Binding-site contacts:
Ligand atom O7 contacts residue ASN335 of chain 1.C at 3.2 Å (h-bond).
Ligand atom C6 contacts residue ASN335 of chain 1.C at 4.5 Å.
Ligand atom C6 contacts residue SER337 of chain 1.C at 4.4 Å.
Ligand atom C1 contacts residue ASN335 of chain 1.C at 1.4 Å.
Ligand atom C8 contacts residue ASN335 of chain 1.C at 4.3 Å.
Ligand atom C4 contacts residue ASN335 of chain 1.C at 4.3 Å.
Ligand atom C1 contacts residue SER337 of chain 1.C at 4.0 Å.
Ligand atom O7 contacts residue ASN331 of chain 1.C at 3.9 Å.
Ligand atom N2 contacts residue ASN335 of chain 1.C at 2.9 Å (h-bond).
Ligand atom C7 contacts residue ASN335 of chain 1.C at 3.2 Å.
Ligand atom C5 contacts residue ASN335 of chain 1.C at 3.7 Å.
Ligand atom O6 contacts residue SER337 of chain 1.C at 3.9 Å.
Ligand atom C5 contacts residue SER337 of chain 1.C at 4.2 Å.
Ligand atom C2 contacts residue ASN335 of chain 1.C at 2.5 Å.
Ligand atom C1 contacts residue VAL336 of chain 1.C at 3.9 Å (hydrophobic).
Ligand atom O6 contacts residue ASN335 of chain 1.C at 3.8 Å.
Ligand atom O5 contacts residue ASN335 of chain 1.C at 2.4 Å (h-bond).
Ligand atom C8 contacts residue VAL336 of chain 1.C at 3.8 Å (hydrophobic).
Ligand atom C3 contacts residue ASN335 of chain 1.C at 3.8 Å.
Ligand atom C7 contacts residue VAL336 of chain 1.C at 4.2 Å (hydrophobic).
Ligand atom O5 contacts residue SER337 of chain 1.C at 4.1 Å.
Ligand atom N2 contacts residue VAL336 of chain 1.C at 3.9 Å.

This protein binds this small molecule.
Small molecule (SMILES): CC(=O)N[C@H]1[C@H](O[C@H]2[C@H](O)[C@@H](NC(C)=O)CO[C@@H]2CO)O[C@H](CO)[C@@H](O)[C@@H]1O

Sequence of chain 1.C:
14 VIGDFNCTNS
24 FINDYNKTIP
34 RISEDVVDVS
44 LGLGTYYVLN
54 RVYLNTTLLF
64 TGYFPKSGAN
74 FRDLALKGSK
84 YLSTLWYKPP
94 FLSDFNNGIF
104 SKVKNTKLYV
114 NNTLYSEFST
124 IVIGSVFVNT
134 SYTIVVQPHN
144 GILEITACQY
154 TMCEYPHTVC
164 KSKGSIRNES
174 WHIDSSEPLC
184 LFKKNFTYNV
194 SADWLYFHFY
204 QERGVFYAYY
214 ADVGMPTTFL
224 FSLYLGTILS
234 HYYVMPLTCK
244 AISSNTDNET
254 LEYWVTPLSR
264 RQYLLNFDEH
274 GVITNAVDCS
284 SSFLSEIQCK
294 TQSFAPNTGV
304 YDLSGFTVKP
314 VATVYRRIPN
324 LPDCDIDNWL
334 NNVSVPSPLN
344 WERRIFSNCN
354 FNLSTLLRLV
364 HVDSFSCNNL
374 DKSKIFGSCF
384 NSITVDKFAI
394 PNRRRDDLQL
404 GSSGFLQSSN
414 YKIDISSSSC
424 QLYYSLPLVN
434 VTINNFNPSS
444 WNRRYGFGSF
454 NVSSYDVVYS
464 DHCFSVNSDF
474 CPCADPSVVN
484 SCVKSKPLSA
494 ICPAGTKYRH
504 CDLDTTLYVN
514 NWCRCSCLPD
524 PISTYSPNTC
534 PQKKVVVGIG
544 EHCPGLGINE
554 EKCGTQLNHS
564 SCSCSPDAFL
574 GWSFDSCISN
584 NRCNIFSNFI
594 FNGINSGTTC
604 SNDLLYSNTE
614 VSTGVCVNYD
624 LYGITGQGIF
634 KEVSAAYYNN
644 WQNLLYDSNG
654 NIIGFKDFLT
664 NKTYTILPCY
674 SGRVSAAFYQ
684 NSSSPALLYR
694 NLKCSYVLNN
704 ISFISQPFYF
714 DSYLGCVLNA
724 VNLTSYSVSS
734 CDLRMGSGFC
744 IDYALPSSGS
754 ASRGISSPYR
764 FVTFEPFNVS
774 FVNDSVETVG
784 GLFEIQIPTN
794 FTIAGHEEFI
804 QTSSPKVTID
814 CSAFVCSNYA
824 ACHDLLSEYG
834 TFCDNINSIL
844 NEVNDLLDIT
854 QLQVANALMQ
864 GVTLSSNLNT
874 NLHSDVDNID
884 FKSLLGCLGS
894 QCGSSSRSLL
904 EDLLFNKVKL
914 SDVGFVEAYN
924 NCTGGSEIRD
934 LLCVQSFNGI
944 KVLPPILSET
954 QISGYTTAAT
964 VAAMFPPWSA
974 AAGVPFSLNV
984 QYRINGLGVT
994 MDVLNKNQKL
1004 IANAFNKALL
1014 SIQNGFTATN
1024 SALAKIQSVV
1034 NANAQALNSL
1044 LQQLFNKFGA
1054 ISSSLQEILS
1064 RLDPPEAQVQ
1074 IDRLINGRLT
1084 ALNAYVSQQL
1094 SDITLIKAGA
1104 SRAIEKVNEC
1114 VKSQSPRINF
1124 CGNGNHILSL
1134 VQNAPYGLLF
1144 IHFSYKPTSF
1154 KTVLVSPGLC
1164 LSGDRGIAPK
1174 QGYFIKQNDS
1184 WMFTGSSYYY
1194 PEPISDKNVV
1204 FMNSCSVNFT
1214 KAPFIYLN